Sequence of chain 1.C:
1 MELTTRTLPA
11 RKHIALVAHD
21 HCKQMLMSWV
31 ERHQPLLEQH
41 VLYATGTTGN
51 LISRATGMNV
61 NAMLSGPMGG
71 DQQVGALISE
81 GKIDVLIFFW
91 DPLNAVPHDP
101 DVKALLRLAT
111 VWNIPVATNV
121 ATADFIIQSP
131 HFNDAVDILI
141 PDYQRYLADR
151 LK

This protein binds this small molecule.
Small molecule (SMILES): O=C(O)COP(=O)(O)O

Binding-site contacts:
Ligand atom O3P contacts residue THR47 of chain 1.C at 2.8 Å (h-bond).
Ligand atom O2 contacts residue HIS98 of chain 1.C at 3.8 Å.
Ligand atom O1P contacts residue GLY66 of chain 1.C at 3.0 Å (h-bond).
Ligand atom O4P contacts residue ALA18 of chain 1.C at 3.8 Å.
Ligand atom O3P contacts residue SER65 of chain 1.C at 2.8 Å (h-bond).
Ligand atom C1 contacts residue ASP71 of chain 1.C at 3.8 Å.
Ligand atom P contacts residue SER65 of chain 1.C at 4.0 Å.
Ligand atom O3P contacts residue GLY46 of chain 1.C at 4.0 Å.
Ligand atom P contacts residue ARG150 of chain 1.D at 4.0 Å.
Ligand atom P contacts residue THR45 of chain 1.C at 3.5 Å.
Ligand atom C2 contacts residue ALA18 of chain 1.C at 3.6 Å (hydrophobic).
Ligand atom P contacts residue GLY66 of chain 1.C at 3.9 Å.
Ligand atom P contacts residue THR48 of chain 1.C at 4.0 Å.
Ligand atom C1 contacts residue HIS98 of chain 1.C at 3.7 Å.
Ligand atom O2 contacts residue ASP71 of chain 1.C at 2.8 Å (salt-bridge).
Ligand atom C1 contacts residue GLY66 of chain 1.C at 3.7 Å.
Ligand atom O4P contacts residue LYS23 of chain 1.C at 2.7 Å (salt-bridge).
Ligand atom O3P contacts residue GLY66 of chain 1.C at 3.4 Å (h-bond).
Ligand atom O1 contacts residue HIS98 of chain 1.C at 2.8 Å (h-bond).
Ligand atom O4P contacts residue ARG150 of chain 1.D at 2.8 Å (salt-bridge).
Ligand atom O1 contacts residue GLY66 of chain 1.C at 3.8 Å.
Ligand atom P contacts residue LYS23 of chain 1.C at 3.9 Å.
Ligand atom O2 contacts residue GLY66 of chain 1.C at 4.0 Å.
Ligand atom O2P contacts residue THR48 of chain 1.C at 2.8 Å (h-bond).
Ligand atom O2P contacts residue THR45 of chain 1.C at 2.5 Å (h-bond).
Ligand atom O4P contacts residue ASP20 of chain 1.C at 3.8 Å.
Ligand atom O1P contacts residue THR45 of chain 1.C at 3.3 Å (h-bond).
Ligand atom O1 contacts residue PRO67 of chain 1.C at 3.9 Å.
Ligand atom O4P contacts residue THR47 of chain 1.C at 3.6 Å (h-bond).
Ligand atom O1 contacts residue HIS19 of chain 1.C at 3.6 Å.
Ligand atom C1 contacts residue VAL17 of chain 1.C at 4.0 Å (hydrophobic).
Ligand atom O3P contacts residue ARG150 of chain 1.D at 4.0 Å.
Ligand atom O2 contacts residue VAL17 of chain 1.C at 3.4 Å.
Ligand atom O2P contacts residue LYS23 of chain 1.C at 4.0 Å.
Ligand atom O2P contacts residue THR47 of chain 1.C at 3.7 Å.
Ligand atom C2 contacts residue THR45 of chain 1.C at 3.3 Å.
Ligand atom P contacts residue THR47 of chain 1.C at 3.6 Å.
Ligand atom O2 contacts residue HIS19 of chain 1.C at 3.8 Å.
Ligand atom C1 contacts residue HIS19 of chain 1.C at 3.8 Å.
Ligand atom C2 contacts residue VAL17 of chain 1.C at 3.7 Å (hydrophobic).

Sequence of chain 1.D:
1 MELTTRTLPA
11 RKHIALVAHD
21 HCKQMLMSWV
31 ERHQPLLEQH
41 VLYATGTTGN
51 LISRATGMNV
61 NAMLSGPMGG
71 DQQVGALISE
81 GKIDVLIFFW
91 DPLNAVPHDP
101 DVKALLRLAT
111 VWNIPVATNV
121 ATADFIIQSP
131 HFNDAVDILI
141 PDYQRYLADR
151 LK